Binding-site contacts:
Ligand atom C2 contacts residue GLU306 of chain 2.A at 3.2 Å.
Ligand atom C7 contacts residue TRP375 of chain 2.A at 3.9 Å (hydrophobic).
Ligand atom C9 contacts residue TRP375 of chain 2.A at 4.2 Å (hydrophobic).
Ligand atom C6 contacts residue ASP403 of chain 2.A at 3.2 Å.
Ligand atom C8 contacts residue TRP375 of chain 2.A at 3.7 Å (hydrophobic).
Ligand atom N2 contacts residue GLU306 of chain 2.A at 3.6 Å (salt-bridge).
Ligand atom O7 contacts residue TYR401 of chain 2.A at 2.7 Å (h-bond).
Ligand atom C9 contacts residue GLU306 of chain 2.A at 3.8 Å.
Ligand atom N2 contacts residue ASP305 of chain 2.A at 2.8 Å (salt-bridge).
Ligand atom C3 contacts residue TRP440 of chain 2.A at 3.5 Å (hydrophobic).
Ligand atom O4 contacts residue GLU442 of chain 2.A at 2.8 Å (salt-bridge).
Ligand atom O3 contacts residue HIS245 of chain 2.A at 3.9 Å.
Ligand atom C8 contacts residue TYR401 of chain 2.A at 3.7 Å (hydrophobic).
Ligand atom C4 contacts residue ARG162 of chain 2.A at 3.8 Å.
Ligand atom O4 contacts residue ARG162 of chain 2.A at 3.5 Å (salt-bridge).
Ligand atom O6 contacts residue TYR401 of chain 2.A at 3.9 Å.
Ligand atom C4 contacts residue TRP440 of chain 2.A at 3.6 Å (hydrophobic).
Ligand atom C5 contacts residue TRP440 of chain 2.A at 3.7 Å (hydrophobic).
Ligand atom C7 contacts residue TYR401 of chain 2.A at 3.6 Å (hydrophobic).
Ligand atom C8 contacts residue ASP305 of chain 2.A at 3.6 Å.
Ligand atom O6 contacts residue TYR407 of chain 1.A at 3.9 Å.
Ligand atom O3 contacts residue ARG162 of chain 2.A at 3.0 Å (salt-bridge).
Ligand atom C6 contacts residue GLU442 of chain 2.A at 3.9 Å.
Ligand atom O6 contacts residue LEU404 of chain 2.A at 4.1 Å.
Ligand atom O6 contacts residue TRP440 of chain 2.A at 4.1 Å.
Ligand atom N1 contacts residue GLU306 of chain 2.A at 2.8 Å (salt-bridge).
Ligand atom O6 contacts residue ASP403 of chain 2.A at 2.7 Å (salt-bridge).
Ligand atom C8 contacts residue TRP440 of chain 2.A at 3.7 Å (hydrophobic).
Ligand atom C8 contacts residue TRP356 of chain 2.A at 3.4 Å (hydrophobic).
Ligand atom O3 contacts residue TRP440 of chain 2.A at 3.5 Å.
Ligand atom C7 contacts residue TRP440 of chain 2.A at 3.5 Å (hydrophobic).
Ligand atom N1 contacts residue TRP375 of chain 2.A at 3.5 Å.
Ligand atom C4 contacts residue GLU442 of chain 2.A at 3.6 Å.
Ligand atom O7 contacts residue TRP440 of chain 2.A at 3.4 Å.
Ligand atom C3 contacts residue ARG162 of chain 2.A at 4.0 Å.
Ligand atom O7 contacts residue TRP375 of chain 2.A at 3.3 Å.
Ligand atom C7 contacts residue ASP305 of chain 2.A at 3.6 Å.
Ligand atom C2 contacts residue ASP305 of chain 2.A at 3.8 Å.
Ligand atom C6 contacts residue TYR407 of chain 1.A at 3.8 Å (hydrophobic).
Ligand atom C6 contacts residue TRP440 of chain 2.A at 4.0 Å (hydrophobic).

Sequence of chain 2.A:
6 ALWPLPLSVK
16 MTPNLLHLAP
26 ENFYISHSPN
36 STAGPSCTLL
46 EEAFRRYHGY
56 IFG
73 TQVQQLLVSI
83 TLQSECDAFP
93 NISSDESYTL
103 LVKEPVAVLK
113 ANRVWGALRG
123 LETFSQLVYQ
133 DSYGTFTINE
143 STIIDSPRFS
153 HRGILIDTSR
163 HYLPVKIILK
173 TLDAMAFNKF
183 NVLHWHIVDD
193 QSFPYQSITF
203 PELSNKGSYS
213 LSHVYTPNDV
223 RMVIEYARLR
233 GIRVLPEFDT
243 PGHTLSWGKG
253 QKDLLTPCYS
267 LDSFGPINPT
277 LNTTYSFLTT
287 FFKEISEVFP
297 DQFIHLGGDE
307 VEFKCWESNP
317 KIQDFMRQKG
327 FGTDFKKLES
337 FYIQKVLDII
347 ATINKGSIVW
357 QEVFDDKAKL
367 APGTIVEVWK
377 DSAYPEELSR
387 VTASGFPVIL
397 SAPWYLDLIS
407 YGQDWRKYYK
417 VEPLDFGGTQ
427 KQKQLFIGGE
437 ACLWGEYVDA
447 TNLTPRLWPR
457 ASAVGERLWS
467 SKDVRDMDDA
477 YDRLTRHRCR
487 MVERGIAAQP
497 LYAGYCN

A protein and the small-molecule ligand that binds it are described below.
Small molecule (SMILES): CC(=O)N[C@H]1NC[C@H](CO)[C@H](O)[C@@H]1O

Sequence of chain 1.A:
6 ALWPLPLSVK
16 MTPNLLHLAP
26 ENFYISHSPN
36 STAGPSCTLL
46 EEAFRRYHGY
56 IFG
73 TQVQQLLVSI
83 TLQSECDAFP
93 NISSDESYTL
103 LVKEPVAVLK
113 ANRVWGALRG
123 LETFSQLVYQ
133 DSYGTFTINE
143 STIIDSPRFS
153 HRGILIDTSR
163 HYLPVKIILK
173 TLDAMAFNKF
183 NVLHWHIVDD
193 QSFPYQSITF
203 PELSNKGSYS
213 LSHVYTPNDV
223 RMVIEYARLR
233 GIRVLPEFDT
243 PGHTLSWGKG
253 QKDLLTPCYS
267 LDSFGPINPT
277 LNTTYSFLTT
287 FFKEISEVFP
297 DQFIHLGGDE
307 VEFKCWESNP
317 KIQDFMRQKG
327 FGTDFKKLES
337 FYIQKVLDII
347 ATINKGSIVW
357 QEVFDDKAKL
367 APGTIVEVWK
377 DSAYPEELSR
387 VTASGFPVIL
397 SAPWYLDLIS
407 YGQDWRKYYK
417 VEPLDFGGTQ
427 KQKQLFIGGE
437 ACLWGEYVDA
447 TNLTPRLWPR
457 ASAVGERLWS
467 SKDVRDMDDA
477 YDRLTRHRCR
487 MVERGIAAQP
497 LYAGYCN